Sequence of chain 1.V:
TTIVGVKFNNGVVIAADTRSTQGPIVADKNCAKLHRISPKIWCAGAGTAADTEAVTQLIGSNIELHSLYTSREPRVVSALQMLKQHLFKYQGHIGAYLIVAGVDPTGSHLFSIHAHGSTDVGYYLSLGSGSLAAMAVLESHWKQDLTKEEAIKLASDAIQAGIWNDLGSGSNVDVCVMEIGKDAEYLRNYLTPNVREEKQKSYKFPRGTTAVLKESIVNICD

Binding-site contacts:
Ligand atom CB contacts residue GLY47 of chain 1.V at 3.5 Å.
Ligand atom CA contacts residue THR21 of chain 1.V at 3.7 Å.
Ligand atom C2 contacts residue MES1 of chain 1.TA at 3.8 Å.
Ligand atom C3 contacts residue ARG19 of chain 1.V at 3.4 Å.
Ligand atom C3 contacts residue THR1 of chain 1.V at 2.5 Å.
Ligand atom C2 contacts residue GLY168 of chain 1.V at 3.7 Å.
Ligand atom C3 contacts residue GLY168 of chain 1.V at 3.0 Å.
Ligand atom O contacts residue MES1 of chain 1.TA at 2.9 Å (h-bond).
Ligand atom O contacts residue THR21 of chain 1.V at 3.2 Å (h-bond).
Ligand atom O contacts residue GLY47 of chain 1.V at 3.2 Å (h-bond).
Ligand atom CA contacts residue THR1 of chain 1.V at 2.3 Å.
Ligand atom CG contacts residue THR1 of chain 1.V at 3.6 Å.
Ligand atom O contacts residue THR1 of chain 1.V at 3.4 Å (h-bond).
Ligand atom CD2 contacts residue GLN22 of chain 1.V at 3.3 Å.
Ligand atom C contacts residue MES1 of chain 1.TA at 3.8 Å.
Ligand atom C contacts residue ASP125 of chain 1.W at 3.5 Å.
Ligand atom CA contacts residue GLY47 of chain 1.V at 3.4 Å.
Ligand atom O contacts residue SER20 of chain 1.V at 3.0 Å (h-bond).
Ligand atom C contacts residue THR1 of chain 1.V at 1.4 Å.
Ligand atom O contacts residue THR21 of chain 1.V at 3.2 Å (h-bond).
Ligand atom C contacts residue GLY47 of chain 1.V at 3.6 Å.
Ligand atom O contacts residue GLN22 of chain 1.V at 3.8 Å.
Ligand atom CB contacts residue ASP125 of chain 1.W at 3.7 Å.
Ligand atom C1 contacts residue MES1 of chain 1.TA at 3.3 Å.
Ligand atom O contacts residue ALA49 of chain 1.V at 3.1 Å (h-bond).
Ligand atom N contacts residue THR21 of chain 1.V at 3.0 Å (h-bond).
Ligand atom O contacts residue THR1 of chain 1.V at 2.2 Å (h-bond).
Ligand atom C contacts residue THR21 of chain 1.V at 3.8 Å.
Ligand atom N contacts residue ASP125 of chain 1.W at 2.9 Å (salt-bridge).
Ligand atom C2 contacts residue THR1 of chain 1.V at 1.5 Å.
Ligand atom CB contacts residue THR1 of chain 1.V at 2.7 Å.
Ligand atom CD1 contacts residue THR52 of chain 1.V at 3.8 Å.
Ligand atom CD1 contacts residue ALA49 of chain 1.V at 3.5 Å (hydrophobic).
Ligand atom N contacts residue THR1 of chain 1.V at 3.6 Å (h-bond).
Ligand atom O contacts residue ALA46 of chain 1.V at 3.8 Å.
Ligand atom CG contacts residue ASP125 of chain 1.W at 3.4 Å.
Ligand atom N contacts residue GLY47 of chain 1.V at 3.1 Å (h-bond).
Ligand atom C1 contacts residue THR1 of chain 1.V at 2.5 Å.
Ligand atom CD2 contacts residue SER20 of chain 1.V at 3.3 Å.
Ligand atom CH3 contacts residue ASP125 of chain 1.W at 3.3 Å.

Sequence of chain 1.W:
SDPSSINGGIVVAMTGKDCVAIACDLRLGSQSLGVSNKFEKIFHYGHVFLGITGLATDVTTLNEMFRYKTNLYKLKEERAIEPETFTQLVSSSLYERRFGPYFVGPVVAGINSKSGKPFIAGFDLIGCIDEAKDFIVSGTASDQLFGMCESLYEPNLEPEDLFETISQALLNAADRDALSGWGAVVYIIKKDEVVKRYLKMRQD

A protein and the small-molecule ligand that binds it are described below.
Small molecule (SMILES): CC(=O)N[C@@H](CC(C)C)C(=O)N[C@@H](C)C(=O)N[C@@H](CC(C)C)[C@@H](O)[C@H](C)CO